This small molecule binds to this protein.
Small molecule (SMILES): C[C@H](O)[C@H](N)[C@@H]1O[C@](O)(C(=O)O)C[C@H](O)[C@@H]1N

Binding-site contacts:
Ligand atom O1A contacts residue THR394 of chain 1.N at 2.5 Å (h-bond).
Ligand atom O8 contacts residue ALA439 of chain 1.N at 3.9 Å.
Ligand atom C4 contacts residue THR394 of chain 1.N at 3.8 Å.
Ligand atom C8 contacts residue THR394 of chain 1.N at 3.4 Å.
Ligand atom C5 contacts residue THR394 of chain 1.N at 4.3 Å.
Ligand atom O1B contacts residue THR394 of chain 1.N at 3.0 Å (h-bond).
Ligand atom C7 contacts residue THR394 of chain 1.N at 4.1 Å.
Ligand atom O1B contacts residue ALA439 of chain 1.N at 4.2 Å.
Ligand atom O8 contacts residue GLN395 of chain 1.N at 4.4 Å.
Ligand atom C6 contacts residue THR394 of chain 1.N at 3.5 Å.
Ligand atom O8 contacts residue SER438 of chain 1.N at 4.5 Å.
Ligand atom O4 contacts residue THR394 of chain 1.N at 4.3 Å.
Ligand atom C3 contacts residue THR394 of chain 1.N at 2.5 Å.
Ligand atom C2 contacts residue THR394 of chain 1.N at 1.4 Å.
Ligand atom O8 contacts residue THR394 of chain 1.N at 2.6 Å (h-bond).
Ligand atom C1 contacts residue THR394 of chain 1.N at 2.1 Å.
Ligand atom O6 contacts residue THR394 of chain 1.N at 2.5 Å (h-bond).

Sequence of chain 1.N:
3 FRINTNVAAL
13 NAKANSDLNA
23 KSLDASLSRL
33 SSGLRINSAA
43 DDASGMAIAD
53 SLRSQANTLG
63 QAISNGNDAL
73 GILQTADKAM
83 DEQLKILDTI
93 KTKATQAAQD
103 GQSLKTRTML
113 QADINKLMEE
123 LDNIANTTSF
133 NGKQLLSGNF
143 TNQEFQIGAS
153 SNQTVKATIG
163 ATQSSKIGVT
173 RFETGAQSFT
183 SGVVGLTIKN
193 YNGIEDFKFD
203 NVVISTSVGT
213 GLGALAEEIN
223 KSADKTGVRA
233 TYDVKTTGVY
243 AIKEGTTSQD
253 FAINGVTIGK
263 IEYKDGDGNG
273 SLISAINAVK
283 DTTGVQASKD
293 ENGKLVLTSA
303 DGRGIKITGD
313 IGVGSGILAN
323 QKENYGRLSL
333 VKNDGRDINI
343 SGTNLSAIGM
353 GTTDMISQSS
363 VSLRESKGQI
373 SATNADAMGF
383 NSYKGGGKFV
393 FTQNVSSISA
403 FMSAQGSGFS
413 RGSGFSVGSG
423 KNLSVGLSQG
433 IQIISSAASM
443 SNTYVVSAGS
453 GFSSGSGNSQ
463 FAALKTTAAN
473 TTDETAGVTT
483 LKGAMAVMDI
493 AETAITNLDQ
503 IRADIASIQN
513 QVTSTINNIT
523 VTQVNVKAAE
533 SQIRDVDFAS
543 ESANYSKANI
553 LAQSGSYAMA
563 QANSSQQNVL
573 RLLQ